Binding-site contacts:
Ligand atom C6 contacts residue HIS37 of chain 1.J at 3.9 Å.
Ligand atom N1 contacts residue ARG63 of chain 1.J at 3.5 Å (salt-bridge).
Ligand atom C5 contacts residue ARG63 of chain 1.J at 3.8 Å.
Ligand atom O4 contacts residue MET38 of chain 1.P at 3.3 Å.
Ligand atom O2' contacts residue ASP65 of chain 1.J at 3.5 Å.
Ligand atom C5 contacts residue ILE36 of chain 1.P at 4.2 Å (hydrophobic).
Ligand atom C1' contacts residue ARG63 of chain 1.J at 3.6 Å.
Ligand atom O2 contacts residue GLY64 of chain 1.J at 3.4 Å (h-bond).
Ligand atom O4' contacts residue ASP65 of chain 1.J at 4.3 Å.
Ligand atom O2 contacts residue ARG63 of chain 1.J at 3.5 Å (salt-bridge).
Ligand atom C4 contacts residue MET38 of chain 1.P at 4.0 Å (hydrophobic).
Ligand atom O2 contacts residue ASN39 of chain 1.J at 3.6 Å.
Ligand atom N3 contacts residue ARG63 of chain 1.J at 3.5 Å (salt-bridge).
Ligand atom N3 contacts residue ASN39 of chain 1.J at 3.1 Å (h-bond).
Ligand atom O3' contacts residue ASP65 of chain 1.J at 3.4 Å (salt-bridge).
Ligand atom C4 contacts residue ASN39 of chain 1.J at 3.5 Å.
Ligand atom O4' contacts residue ARG63 of chain 1.J at 3.6 Å (salt-bridge).
Ligand atom O4 contacts residue ILE36 of chain 1.P at 3.7 Å.
Ligand atom N3 contacts residue HIS37 of chain 1.J at 3.9 Å.
Ligand atom O3' contacts residue ARG63 of chain 1.K at 3.9 Å.
Ligand atom O2 contacts residue ASP65 of chain 1.J at 3.1 Å (salt-bridge).
Ligand atom O4 contacts residue ASN39 of chain 1.J at 3.0 Å (h-bond).
Ligand atom O4 contacts residue HIS37 of chain 1.J at 3.6 Å.
Ligand atom C2 contacts residue ARG63 of chain 1.J at 3.5 Å.
Ligand atom N3 contacts residue MET38 of chain 1.P at 4.0 Å.
Ligand atom C4 contacts residue ILE36 of chain 1.P at 4.3 Å (hydrophobic).
Ligand atom C4 contacts residue ARG63 of chain 1.J at 3.7 Å.
Ligand atom C6 contacts residue ARG63 of chain 1.J at 3.6 Å.
Ligand atom N1 contacts residue HIS37 of chain 1.J at 4.3 Å.
Ligand atom C1' contacts residue ASP65 of chain 1.J at 3.8 Å.
Ligand atom C5 contacts residue HIS37 of chain 1.J at 3.5 Å.
Ligand atom C2' contacts residue ASP65 of chain 1.J at 4.2 Å.
Ligand atom C2 contacts residue ASP65 of chain 1.J at 4.3 Å.
Ligand atom C4 contacts residue HIS37 of chain 1.J at 3.5 Å.
Ligand atom C2' contacts residue ARG63 of chain 1.K at 4.3 Å.
Ligand atom O2' contacts residue ARG63 of chain 1.K at 3.1 Å (salt-bridge).
Ligand atom C2 contacts residue ASN39 of chain 1.J at 3.8 Å.
Ligand atom O2' contacts residue GLY64 of chain 1.J at 4.2 Å.
Ligand atom O2' contacts residue HIS37 of chain 1.J at 4.0 Å.
Ligand atom C2 contacts residue HIS37 of chain 1.J at 4.0 Å.

Sequence of chain 1.J:
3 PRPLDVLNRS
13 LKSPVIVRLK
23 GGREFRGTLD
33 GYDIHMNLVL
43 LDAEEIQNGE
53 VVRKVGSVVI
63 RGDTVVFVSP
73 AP

Sequence of chain 1.K:
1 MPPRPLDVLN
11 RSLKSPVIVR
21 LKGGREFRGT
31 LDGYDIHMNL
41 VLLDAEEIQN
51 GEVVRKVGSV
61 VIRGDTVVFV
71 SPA

Sequence of chain 1.P:
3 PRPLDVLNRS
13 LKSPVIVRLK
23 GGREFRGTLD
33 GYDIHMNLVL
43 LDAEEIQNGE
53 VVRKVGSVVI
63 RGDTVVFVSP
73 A

A protein and the small-molecule ligand that binds it are described below.
Small molecule (SMILES): O=c1ccn([C@@H]2O[C@H](CO)[C@@H](O)[C@H]2O)c(=O)[nH]1